This small molecule binds to this protein.
Small molecule (SMILES): NS(=O)(=O)c1ccc(C(=O)NCc2ccc(F)cc2)cc1

Sequence of chain 1.A:
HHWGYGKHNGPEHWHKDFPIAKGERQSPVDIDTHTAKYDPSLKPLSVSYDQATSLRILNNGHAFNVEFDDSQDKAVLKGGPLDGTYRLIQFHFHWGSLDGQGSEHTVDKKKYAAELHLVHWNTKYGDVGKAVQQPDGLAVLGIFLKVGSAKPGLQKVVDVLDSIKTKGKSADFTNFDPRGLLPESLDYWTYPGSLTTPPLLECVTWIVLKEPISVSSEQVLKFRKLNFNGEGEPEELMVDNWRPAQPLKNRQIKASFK

Binding-site contacts:
Ligand atom S11 contacts residue ZN1 of chain 1.B at 2.8 Å.
Ligand atom C05 contacts residue GLN91 of chain 1.A at 3.9 Å.
Ligand atom S11 contacts residue HIS93 of chain 1.A at 3.5 Å (h-bond).
Ligand atom NP2 contacts residue HIS95 of chain 1.A at 2.9 Å (h-bond).
Ligand atom S11 contacts residue HIS118 of chain 1.A at 3.8 Å.
Ligand atom F21 contacts residue LEU202 of chain 1.A at 3.7 Å.
Ligand atom O14 contacts residue LEU196 of chain 1.A at 3.3 Å.
Ligand atom C04 contacts residue LEU196 of chain 1.A at 3.9 Å (hydrophobic).
Ligand atom C01 contacts residue THR198 of chain 1.A at 3.4 Å.
Ligand atom O14 contacts residue TRP207 of chain 1.A at 4.0 Å.
Ligand atom C02 contacts residue THR198 of chain 1.A at 3.3 Å.
Ligand atom NP2 contacts residue HIS93 of chain 1.A at 2.9 Å (h-bond).
Ligand atom C03 contacts residue HIS93 of chain 1.A at 3.8 Å.
Ligand atom C05 contacts residue LEU196 of chain 1.A at 4.0 Å (hydrophobic).
Ligand atom F21 contacts residue INV1 of chain 1.E at 3.9 Å.
Ligand atom O14 contacts residue ZN1 of chain 1.B at 4.0 Å.
Ligand atom C17 contacts residue LEU202 of chain 1.A at 3.9 Å (hydrophobic).
Ligand atom O08 contacts residue INV1 of chain 1.E at 3.7 Å.
Ligand atom C17 contacts residue PRO200 of chain 1.A at 3.9 Å (hydrophobic).
Ligand atom C18 contacts residue PRO200 of chain 1.A at 3.7 Å (hydrophobic).
Ligand atom F21 contacts residue PRO200 of chain 1.A at 3.9 Å.
Ligand atom O13 contacts residue HIS93 of chain 1.A at 3.4 Å.
Ligand atom C16 contacts residue INV1 of chain 1.E at 3.6 Å.
Ligand atom NP2 contacts residue HIS118 of chain 1.A at 3.2 Å (h-bond).
Ligand atom C03 contacts residue ZN1 of chain 1.B at 4.0 Å.
Ligand atom O13 contacts residue VAL141 of chain 1.A at 3.9 Å.
Ligand atom C02 contacts residue LEU196 of chain 1.A at 4.0 Å (hydrophobic).
Ligand atom C03 contacts residue LEU196 of chain 1.A at 3.9 Å (hydrophobic).
Ligand atom C17 contacts residue VAL133 of chain 1.A at 4.0 Å (hydrophobic).
Ligand atom O13 contacts residue HIS118 of chain 1.A at 3.3 Å (h-bond).
Ligand atom NP2 contacts residue THR197 of chain 1.A at 3.0 Å (h-bond).
Ligand atom C18 contacts residue INV1 of chain 1.E at 3.8 Å.
Ligand atom NP2 contacts residue ZN1 of chain 1.B at 1.7 Å.
Ligand atom O13 contacts residue TRP207 of chain 1.A at 4.0 Å.
Ligand atom O13 contacts residue ZN1 of chain 1.B at 2.9 Å.
Ligand atom C17 contacts residue INV1 of chain 1.E at 3.7 Å.
Ligand atom C04 contacts residue HIS93 of chain 1.A at 3.7 Å.
Ligand atom C04 contacts residue VAL120 of chain 1.A at 3.7 Å (hydrophobic).
Ligand atom S11 contacts residue THR197 of chain 1.A at 3.9 Å.
Ligand atom O14 contacts residue THR197 of chain 1.A at 2.9 Å (h-bond).